Sequence of chain 1.A:
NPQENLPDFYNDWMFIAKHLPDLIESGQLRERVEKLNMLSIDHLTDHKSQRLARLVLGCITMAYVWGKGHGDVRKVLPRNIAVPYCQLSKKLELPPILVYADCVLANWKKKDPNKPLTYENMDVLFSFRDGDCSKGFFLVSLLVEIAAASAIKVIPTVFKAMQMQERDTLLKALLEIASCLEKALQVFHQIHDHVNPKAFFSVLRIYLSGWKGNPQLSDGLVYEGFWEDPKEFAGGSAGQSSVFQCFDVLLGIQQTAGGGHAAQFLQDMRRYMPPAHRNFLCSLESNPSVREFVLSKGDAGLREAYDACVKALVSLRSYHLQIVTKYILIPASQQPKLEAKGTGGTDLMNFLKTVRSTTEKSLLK

Binding-site contacts:
Ligand atom C5 contacts residue LEU329 of chain 1.A at 3.9 Å (hydrophobic).
Ligand atom C6 contacts residue LEU332 of chain 1.A at 4.2 Å (hydrophobic).
Ligand atom C5 contacts residue PHE263 of chain 1.A at 3.9 Å (hydrophobic).
Ligand atom C10 contacts residue LEU332 of chain 1.A at 3.9 Å (hydrophobic).
Ligand atom C3 contacts residue ALA164 of chain 1.A at 4.4 Å (hydrophobic).
Ligand atom C6 contacts residue LEU329 of chain 1.A at 4.0 Å (hydrophobic).
Ligand atom C3 contacts residue HEM1 of chain 1.C at 3.9 Å.
Ligand atom C4 contacts residue ALA164 of chain 1.A at 3.9 Å (hydrophobic).
Ligand atom C2 contacts residue LEU332 of chain 1.A at 3.7 Å (hydrophobic).
Ligand atom C7 contacts residue ARG333 of chain 1.A at 3.5 Å.
Ligand atom C1 contacts residue PHE260 of chain 1.A at 4.0 Å (hydrophobic).
Ligand atom C6 contacts residue PHE260 of chain 1.A at 3.9 Å (hydrophobic).
Ligand atom O1 contacts residue HIS336 of chain 1.A at 3.3 Å.
Ligand atom C8 contacts residue HEM1 of chain 1.C at 3.7 Å.
Ligand atom C4 contacts residue PHE263 of chain 1.A at 4.3 Å (hydrophobic).
Ligand atom C2 contacts residue HEM1 of chain 1.C at 3.2 Å.
Ligand atom C5 contacts residue PHE260 of chain 1.A at 3.5 Å (hydrophobic).
Ligand atom O1 contacts residue ARG333 of chain 1.A at 3.7 Å.
Ligand atom C10 contacts residue ARG333 of chain 1.A at 3.4 Å.
Ligand atom C9 contacts residue HIS336 of chain 1.A at 4.2 Å.
Ligand atom C10 contacts residue HIS336 of chain 1.A at 3.5 Å.
Ligand atom C4 contacts residue LEU332 of chain 1.A at 3.6 Å (hydrophobic).
Ligand atom C9 contacts residue HEM1 of chain 1.C at 3.5 Å.
Ligand atom C10 contacts residue HEM1 of chain 1.C at 3.7 Å.
Ligand atom C7 contacts residue HEM1 of chain 1.C at 3.6 Å.
Ligand atom C5 contacts residue LEU332 of chain 1.A at 3.9 Å (hydrophobic).
Ligand atom C3 contacts residue LEU332 of chain 1.A at 3.6 Å (hydrophobic).
Ligand atom C4 contacts residue PHE260 of chain 1.A at 3.3 Å (hydrophobic).
Ligand atom N1 contacts residue ARG333 of chain 1.A at 3.6 Å (salt-bridge).
Ligand atom N1 contacts residue LEU329 of chain 1.A at 3.8 Å.
Ligand atom C1 contacts residue HEM1 of chain 1.C at 4.0 Å.
Ligand atom N1 contacts residue PHE260 of chain 1.A at 3.8 Å.
Ligand atom O1 contacts residue HEM1 of chain 1.C at 2.7 Å (h-bond).
Ligand atom C1 contacts residue LEU332 of chain 1.A at 4.1 Å (hydrophobic).
Ligand atom C2 contacts residue PHE260 of chain 1.A at 3.8 Å (hydrophobic).
Ligand atom C3 contacts residue PHE260 of chain 1.A at 3.4 Å (hydrophobic).
Ligand atom C5 contacts residue LEU197 of chain 1.A at 4.1 Å (hydrophobic).
Ligand atom C3 contacts residue VAL160 of chain 1.A at 4.2 Å (hydrophobic).
Ligand atom C4 contacts residue LEU197 of chain 1.A at 3.9 Å (hydrophobic).
Ligand atom N1 contacts residue HEM1 of chain 1.C at 4.3 Å.

A small-molecule ligand and the protein it binds are described below.
Small molecule (SMILES): OCCc1c[nH]c2ccccc12